Binding-site contacts:
Ligand atom CG contacts residue PRO536 of chain 7.HA at 4.5 Å (hydrophobic).
Ligand atom CD contacts residue TYR537 of chain 7.HA at 4.5 Å (hydrophobic).
Ligand atom CD1 contacts residue LEU413 of chain 7.HA at 4.1 Å (hydrophobic).
Ligand atom O contacts residue PRO536 of chain 7.HA at 3.8 Å.
Ligand atom ND2 contacts residue TYR533 of chain 7.HA at 3.7 Å.
Ligand atom OD1 contacts residue TYR533 of chain 7.HA at 3.4 Å.
Ligand atom CD2 contacts residue ALA484 of chain 7.HA at 3.6 Å (hydrophobic).
Ligand atom CD1 contacts residue GLN538 of chain 7.HA at 3.1 Å.
Ligand atom CD1 contacts residue PHE402 of chain 7.HA at 4.0 Å (hydrophobic).
Ligand atom CG1 contacts residue THR488 of chain 7.HA at 4.2 Å.
Ligand atom CB contacts residue ILE535 of chain 7.HA at 4.2 Å (hydrophobic).
Ligand atom CA contacts residue ILE535 of chain 7.HA at 3.8 Å (hydrophobic).
Ligand atom NE2 contacts residue PRO536 of chain 7.HA at 4.2 Å.
Ligand atom CD2 contacts residue MET485 of chain 7.HA at 4.0 Å (hydrophobic).
Ligand atom CB contacts residue TYR537 of chain 7.HA at 3.0 Å (hydrophobic).
Ligand atom C contacts residue HIS409 of chain 7.HA at 4.4 Å.
Ligand atom CB contacts residue THR488 of chain 7.HA at 4.4 Å.
Ligand atom CB contacts residue GLU481 of chain 7.HA at 3.6 Å.
Ligand atom CD1 contacts residue ILE535 of chain 7.HA at 4.0 Å (hydrophobic).
Ligand atom CD1 contacts residue ILE535 of chain 7.HA at 4.0 Å (hydrophobic).
Ligand atom CD1 contacts residue THR488 of chain 7.HA at 4.2 Å.
Ligand atom N contacts residue ILE535 of chain 7.HA at 3.7 Å.
Ligand atom CG contacts residue TYR537 of chain 7.HA at 3.2 Å (hydrophobic).
Ligand atom CB contacts residue LEU534 of chain 7.HA at 4.3 Å (hydrophobic).
Ligand atom CE1 contacts residue LEU413 of chain 7.HA at 4.2 Å (hydrophobic).
Ligand atom CA contacts residue TYR537 of chain 7.HA at 4.5 Å (hydrophobic).
Ligand atom N contacts residue PRO536 of chain 7.HA at 4.2 Å.
Ligand atom O contacts residue HIS409 of chain 7.HA at 3.6 Å.
Ligand atom CD2 contacts residue THR488 of chain 7.HA at 4.2 Å.
Ligand atom O contacts residue LEU534 of chain 7.HA at 4.3 Å.
Ligand atom CB contacts residue TYR533 of chain 7.HA at 3.6 Å (hydrophobic).
Ligand atom CG contacts residue TYR533 of chain 7.HA at 3.3 Å (hydrophobic).

A protein and the small-molecule ligand that binds it are described below.
Small molecule (SMILES): CC[C@H](C)[C@H](NC(=O)[C@H](CO)NC(=O)[C@H](CC(=O)O)NC(=O)[C@@H](N)CCC(=O)O)C(=O)N[C@@H](CC(C)C)C(=O)N[C@@H](CCC(N)=O)C(=O)N1CCC[C@H]1C(=O)NCC(=O)N[C@@H](C)C(=O)N[C@@H](Cc1ccccc1)C(=O)N[C@@H](CO)C(=O)N[C@@H](C)C(=O)N[C@H](C=O)CC(N)=O

Sequence of chain 7.HA:
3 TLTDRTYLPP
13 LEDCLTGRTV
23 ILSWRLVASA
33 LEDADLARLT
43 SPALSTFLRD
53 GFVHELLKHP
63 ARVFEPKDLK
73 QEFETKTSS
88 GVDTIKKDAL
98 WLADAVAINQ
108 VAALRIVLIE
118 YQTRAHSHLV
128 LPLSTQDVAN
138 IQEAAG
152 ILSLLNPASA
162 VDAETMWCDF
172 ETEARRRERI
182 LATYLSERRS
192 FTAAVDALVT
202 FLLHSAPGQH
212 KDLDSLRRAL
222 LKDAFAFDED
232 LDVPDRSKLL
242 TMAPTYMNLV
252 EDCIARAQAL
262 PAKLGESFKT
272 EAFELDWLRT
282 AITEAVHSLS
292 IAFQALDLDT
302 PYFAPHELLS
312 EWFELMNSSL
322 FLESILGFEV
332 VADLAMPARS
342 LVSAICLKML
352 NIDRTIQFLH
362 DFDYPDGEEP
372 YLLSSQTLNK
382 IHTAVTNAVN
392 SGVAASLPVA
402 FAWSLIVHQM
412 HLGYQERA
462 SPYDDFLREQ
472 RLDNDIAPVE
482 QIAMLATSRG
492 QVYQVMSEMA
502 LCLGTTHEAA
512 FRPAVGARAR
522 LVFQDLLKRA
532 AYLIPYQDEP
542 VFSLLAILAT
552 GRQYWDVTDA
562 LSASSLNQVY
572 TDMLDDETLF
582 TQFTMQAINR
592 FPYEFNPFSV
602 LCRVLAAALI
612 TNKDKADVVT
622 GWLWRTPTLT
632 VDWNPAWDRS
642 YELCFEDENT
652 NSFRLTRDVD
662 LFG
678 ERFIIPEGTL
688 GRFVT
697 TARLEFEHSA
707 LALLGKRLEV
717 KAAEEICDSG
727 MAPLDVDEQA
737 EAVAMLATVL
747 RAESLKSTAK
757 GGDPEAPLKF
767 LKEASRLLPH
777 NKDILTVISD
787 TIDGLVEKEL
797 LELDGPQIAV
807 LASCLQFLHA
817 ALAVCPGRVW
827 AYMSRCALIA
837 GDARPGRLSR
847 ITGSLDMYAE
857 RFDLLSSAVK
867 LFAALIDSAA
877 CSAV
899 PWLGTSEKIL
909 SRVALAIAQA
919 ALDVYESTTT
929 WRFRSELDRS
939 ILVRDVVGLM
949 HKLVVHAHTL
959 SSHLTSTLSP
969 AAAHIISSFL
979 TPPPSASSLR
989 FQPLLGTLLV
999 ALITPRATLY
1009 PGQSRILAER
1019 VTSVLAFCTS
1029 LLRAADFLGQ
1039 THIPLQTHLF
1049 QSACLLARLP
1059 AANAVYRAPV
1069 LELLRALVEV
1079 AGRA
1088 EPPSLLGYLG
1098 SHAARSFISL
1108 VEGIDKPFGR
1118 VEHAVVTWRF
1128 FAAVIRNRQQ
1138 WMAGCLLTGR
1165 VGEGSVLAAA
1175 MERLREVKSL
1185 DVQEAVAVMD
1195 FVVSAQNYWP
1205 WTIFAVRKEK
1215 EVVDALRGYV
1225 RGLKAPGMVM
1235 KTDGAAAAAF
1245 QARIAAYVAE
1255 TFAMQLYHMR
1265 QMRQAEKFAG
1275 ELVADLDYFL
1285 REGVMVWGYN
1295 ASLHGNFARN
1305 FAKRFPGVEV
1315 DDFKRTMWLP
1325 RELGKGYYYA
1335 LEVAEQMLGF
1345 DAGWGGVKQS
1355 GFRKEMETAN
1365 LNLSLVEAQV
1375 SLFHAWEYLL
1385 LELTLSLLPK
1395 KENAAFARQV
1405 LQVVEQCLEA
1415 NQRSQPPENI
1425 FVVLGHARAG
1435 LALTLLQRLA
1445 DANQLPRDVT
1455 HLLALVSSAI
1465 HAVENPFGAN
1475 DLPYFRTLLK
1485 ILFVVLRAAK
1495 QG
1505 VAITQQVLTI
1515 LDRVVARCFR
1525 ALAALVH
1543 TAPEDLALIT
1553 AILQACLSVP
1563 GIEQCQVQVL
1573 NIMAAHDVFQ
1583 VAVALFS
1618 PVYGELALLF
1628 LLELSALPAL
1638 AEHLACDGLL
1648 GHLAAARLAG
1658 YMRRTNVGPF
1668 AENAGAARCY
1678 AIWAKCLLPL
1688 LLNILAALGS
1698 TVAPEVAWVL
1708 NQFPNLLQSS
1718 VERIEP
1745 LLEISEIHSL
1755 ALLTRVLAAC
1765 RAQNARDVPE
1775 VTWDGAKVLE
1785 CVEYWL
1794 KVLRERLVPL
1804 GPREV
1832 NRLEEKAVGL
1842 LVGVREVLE